The protein below binds the small molecule below.
Small molecule (SMILES): Nc1cc(C(Cl)=C(Cl)Cl)c(S(N)(=O)=O)cc1S(N)(=O)=O

Sequence of chain 1.B:
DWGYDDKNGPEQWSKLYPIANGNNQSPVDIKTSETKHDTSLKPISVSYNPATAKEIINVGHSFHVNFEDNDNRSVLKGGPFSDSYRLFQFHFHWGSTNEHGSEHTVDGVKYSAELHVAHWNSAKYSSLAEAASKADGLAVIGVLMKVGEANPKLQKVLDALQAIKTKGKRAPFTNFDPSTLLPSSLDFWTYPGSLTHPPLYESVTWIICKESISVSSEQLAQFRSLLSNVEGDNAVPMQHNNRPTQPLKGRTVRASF

Binding-site contacts:
Ligand atom C6 contacts residue HIS95 of chain 1.B at 4.0 Å.
Ligand atom C6 contacts residue LEU199 of chain 1.B at 3.7 Å (hydrophobic).
Ligand atom N2 contacts residue ALA122 of chain 1.B at 3.1 Å.
Ligand atom O2 contacts residue LEU199 of chain 1.B at 3.2 Å.
Ligand atom N1 contacts residue HIS95 of chain 1.B at 3.4 Å (h-bond).
Ligand atom S1 contacts residue THR200 of chain 1.B at 3.8 Å.
Ligand atom C contacts residue LEU199 of chain 1.B at 3.7 Å (hydrophobic).
Ligand atom N1 contacts residue HIS120 of chain 1.B at 3.5 Å (h-bond).
Ligand atom C1 contacts residue LEU199 of chain 1.B at 3.8 Å (hydrophobic).
Ligand atom O2 contacts residue THR200 of chain 1.B at 2.8 Å (h-bond).
Ligand atom N contacts residue LEU199 of chain 1.B at 3.7 Å.
Ligand atom O1 contacts residue TRP210 of chain 1.B at 3.9 Å.
Ligand atom S1 contacts residue HIS95 of chain 1.B at 4.0 Å.
Ligand atom CL2 contacts residue HIS201 of chain 1.B at 3.6 Å.
Ligand atom N1 contacts residue ZN1 of chain 1.E at 2.0 Å.
Ligand atom N contacts residue HIS201 of chain 1.B at 3.0 Å (h-bond).
Ligand atom O contacts residue PHE92 of chain 1.B at 3.6 Å.
Ligand atom S contacts residue PHE92 of chain 1.B at 3.6 Å.
Ligand atom O2 contacts residue SER198 of chain 1.B at 4.0 Å.
Ligand atom C4 contacts residue LEU199 of chain 1.B at 3.8 Å (hydrophobic).
Ligand atom C4 contacts residue HIS201 of chain 1.B at 3.2 Å.
Ligand atom N contacts residue THR200 of chain 1.B at 3.2 Å (h-bond).
Ligand atom O1 contacts residue HIS95 of chain 1.B at 3.4 Å.
Ligand atom O1 contacts residue HIS120 of chain 1.B at 3.4 Å (h-bond).
Ligand atom O2 contacts residue TRP210 of chain 1.B at 3.6 Å.
Ligand atom O1 contacts residue ZN1 of chain 1.E at 2.9 Å.
Ligand atom C7 contacts residue LEU199 of chain 1.B at 3.7 Å (hydrophobic).
Ligand atom N1 contacts residue THR200 of chain 1.B at 2.7 Å (h-bond).
Ligand atom C5 contacts residue HIS201 of chain 1.B at 3.5 Å.
Ligand atom C5 contacts residue LEU199 of chain 1.B at 3.7 Å (hydrophobic).
Ligand atom CL2 contacts residue HIS68 of chain 1.B at 3.5 Å.
Ligand atom O3 contacts residue PHE92 of chain 1.B at 3.4 Å.
Ligand atom N2 contacts residue GLN93 of chain 1.B at 3.9 Å.
Ligand atom C7 contacts residue HIS95 of chain 1.B at 3.8 Å.
Ligand atom S contacts residue GLN93 of chain 1.B at 4.0 Å.
Ligand atom S1 contacts residue ZN1 of chain 1.E at 3.0 Å.
Ligand atom N1 contacts residue HIS97 of chain 1.B at 3.2 Å (h-bond).
Ligand atom N2 contacts residue PHE92 of chain 1.B at 3.1 Å.
Ligand atom CL contacts residue LEU199 of chain 1.B at 3.6 Å.
Ligand atom O contacts residue GLN93 of chain 1.B at 3.0 Å (h-bond).